Binding-site contacts:
Ligand atom C8 contacts residue PHE67 of chain 1.G at 4.2 Å (hydrophobic).
Ligand atom O1 contacts residue LEU66 of chain 1.G at 3.9 Å.
Ligand atom C6 contacts residue GLU44 of chain 1.A at 4.4 Å.
Ligand atom O1 contacts residue GLU69 of chain 1.G at 4.4 Å.
Ligand atom C1 contacts residue WFP1 of chain 1.CA at 1.5 Å.
Ligand atom C2 contacts residue MP86 of chain 1.CA at 3.9 Å.
Ligand atom C3 contacts residue WFP1 of chain 1.CA at 3.9 Å.
Ligand atom C7 contacts residue PHE67 of chain 1.G at 3.6 Å (hydrophobic).
Ligand atom C4 contacts residue LEU66 of chain 1.G at 4.1 Å (hydrophobic).
Ligand atom C2 contacts residue LEU66 of chain 1.G at 4.0 Å (hydrophobic).
Ligand atom C5 contacts residue LEU66 of chain 1.G at 3.8 Å (hydrophobic).
Ligand atom C4 contacts residue ILE46 of chain 1.A at 4.0 Å (hydrophobic).
Ligand atom O1 contacts residue ALO2 of chain 1.CA at 2.7 Å (h-bond).
Ligand atom O1 contacts residue WFP1 of chain 1.CA at 2.3 Å (h-bond).
Ligand atom C6 contacts residue SER70 of chain 1.G at 4.0 Å.
Ligand atom C2 contacts residue ILE46 of chain 1.A at 3.9 Å (hydrophobic).
Ligand atom C5 contacts residue SER70 of chain 1.G at 4.1 Å.
Ligand atom C1 contacts residue LEU66 of chain 1.G at 4.0 Å (hydrophobic).
Ligand atom C5 contacts residue LEU41 of chain 1.A at 4.2 Å (hydrophobic).
Ligand atom C3 contacts residue ILE46 of chain 1.A at 4.5 Å (hydrophobic).
Ligand atom C2 contacts residue ALO2 of chain 1.CA at 4.4 Å.
Ligand atom C8 contacts residue ARG40 of chain 1.A at 3.8 Å.
Ligand atom C7 contacts residue LEU66 of chain 1.G at 3.9 Å (hydrophobic).
Ligand atom C2 contacts residue WFP1 of chain 1.CA at 2.6 Å.
Ligand atom C4 contacts residue LEU41 of chain 1.A at 3.9 Å (hydrophobic).
Ligand atom C3 contacts residue LEU66 of chain 1.G at 3.8 Å (hydrophobic).
Ligand atom C1 contacts residue MP86 of chain 1.CA at 4.1 Å.
Ligand atom C6 contacts residue LEU41 of chain 1.A at 3.8 Å (hydrophobic).
Ligand atom C1 contacts residue ALO2 of chain 1.CA at 3.1 Å.
Ligand atom C8 contacts residue LEU41 of chain 1.A at 3.7 Å (hydrophobic).
Ligand atom C7 contacts residue SER70 of chain 1.G at 3.9 Å.
Ligand atom C7 contacts residue LEU41 of chain 1.A at 3.8 Å (hydrophobic).
Ligand atom C6 contacts residue LEU66 of chain 1.G at 4.5 Å (hydrophobic).
Ligand atom C2 contacts residue TYR80 of chain 1.A at 3.6 Å (hydrophobic).
Ligand atom C1 contacts residue TYR80 of chain 1.A at 3.7 Å (hydrophobic).

Sequence of chain 1.CA:
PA

Sequence of chain 1.A:
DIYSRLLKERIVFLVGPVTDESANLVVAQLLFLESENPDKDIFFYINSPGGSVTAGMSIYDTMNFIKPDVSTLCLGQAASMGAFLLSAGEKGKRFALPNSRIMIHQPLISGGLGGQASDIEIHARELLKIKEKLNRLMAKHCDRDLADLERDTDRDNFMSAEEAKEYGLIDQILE

This protein binds this small molecule.
Small molecule (SMILES): CCCCCCCC(=O)O

Sequence of chain 1.G:
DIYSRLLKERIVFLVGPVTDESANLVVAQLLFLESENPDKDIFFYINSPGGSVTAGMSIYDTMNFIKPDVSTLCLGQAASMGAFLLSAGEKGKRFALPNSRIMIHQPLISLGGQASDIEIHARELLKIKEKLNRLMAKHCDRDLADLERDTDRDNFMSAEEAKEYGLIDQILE